Sequence of chain 1.A:
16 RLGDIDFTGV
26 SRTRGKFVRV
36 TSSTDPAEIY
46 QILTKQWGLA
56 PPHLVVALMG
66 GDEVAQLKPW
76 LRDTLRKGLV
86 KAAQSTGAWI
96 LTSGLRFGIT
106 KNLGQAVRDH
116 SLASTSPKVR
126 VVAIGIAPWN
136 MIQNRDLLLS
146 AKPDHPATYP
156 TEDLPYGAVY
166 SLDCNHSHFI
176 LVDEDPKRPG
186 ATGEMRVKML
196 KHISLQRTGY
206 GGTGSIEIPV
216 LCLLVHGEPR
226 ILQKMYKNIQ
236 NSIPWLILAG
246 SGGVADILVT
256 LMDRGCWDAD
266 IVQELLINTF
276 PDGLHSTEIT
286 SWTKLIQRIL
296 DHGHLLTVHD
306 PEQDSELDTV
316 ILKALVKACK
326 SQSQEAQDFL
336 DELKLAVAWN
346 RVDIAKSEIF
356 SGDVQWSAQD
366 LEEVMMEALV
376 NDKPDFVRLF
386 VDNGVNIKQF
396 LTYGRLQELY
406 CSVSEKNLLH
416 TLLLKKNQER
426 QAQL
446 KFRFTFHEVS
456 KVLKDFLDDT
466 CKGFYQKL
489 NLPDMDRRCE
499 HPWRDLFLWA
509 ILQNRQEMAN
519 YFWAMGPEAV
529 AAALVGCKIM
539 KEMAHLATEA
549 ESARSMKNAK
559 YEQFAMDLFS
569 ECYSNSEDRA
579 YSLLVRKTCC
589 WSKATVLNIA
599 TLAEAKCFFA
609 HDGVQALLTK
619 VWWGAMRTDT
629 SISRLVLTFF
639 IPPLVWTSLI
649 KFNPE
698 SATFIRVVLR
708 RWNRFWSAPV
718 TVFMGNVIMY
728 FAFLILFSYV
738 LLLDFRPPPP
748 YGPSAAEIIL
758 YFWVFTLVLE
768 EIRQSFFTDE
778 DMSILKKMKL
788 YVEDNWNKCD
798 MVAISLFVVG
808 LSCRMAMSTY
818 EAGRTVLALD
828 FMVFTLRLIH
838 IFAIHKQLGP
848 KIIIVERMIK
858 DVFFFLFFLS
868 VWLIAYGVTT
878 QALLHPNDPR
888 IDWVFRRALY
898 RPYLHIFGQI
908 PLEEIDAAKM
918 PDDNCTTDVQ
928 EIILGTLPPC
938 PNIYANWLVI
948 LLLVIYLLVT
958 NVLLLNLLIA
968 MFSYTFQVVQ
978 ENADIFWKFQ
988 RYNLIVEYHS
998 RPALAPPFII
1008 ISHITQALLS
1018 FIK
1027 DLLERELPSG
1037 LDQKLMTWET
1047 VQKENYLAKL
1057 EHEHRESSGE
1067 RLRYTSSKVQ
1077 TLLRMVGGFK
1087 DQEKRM

Sequence of chain 1.D:
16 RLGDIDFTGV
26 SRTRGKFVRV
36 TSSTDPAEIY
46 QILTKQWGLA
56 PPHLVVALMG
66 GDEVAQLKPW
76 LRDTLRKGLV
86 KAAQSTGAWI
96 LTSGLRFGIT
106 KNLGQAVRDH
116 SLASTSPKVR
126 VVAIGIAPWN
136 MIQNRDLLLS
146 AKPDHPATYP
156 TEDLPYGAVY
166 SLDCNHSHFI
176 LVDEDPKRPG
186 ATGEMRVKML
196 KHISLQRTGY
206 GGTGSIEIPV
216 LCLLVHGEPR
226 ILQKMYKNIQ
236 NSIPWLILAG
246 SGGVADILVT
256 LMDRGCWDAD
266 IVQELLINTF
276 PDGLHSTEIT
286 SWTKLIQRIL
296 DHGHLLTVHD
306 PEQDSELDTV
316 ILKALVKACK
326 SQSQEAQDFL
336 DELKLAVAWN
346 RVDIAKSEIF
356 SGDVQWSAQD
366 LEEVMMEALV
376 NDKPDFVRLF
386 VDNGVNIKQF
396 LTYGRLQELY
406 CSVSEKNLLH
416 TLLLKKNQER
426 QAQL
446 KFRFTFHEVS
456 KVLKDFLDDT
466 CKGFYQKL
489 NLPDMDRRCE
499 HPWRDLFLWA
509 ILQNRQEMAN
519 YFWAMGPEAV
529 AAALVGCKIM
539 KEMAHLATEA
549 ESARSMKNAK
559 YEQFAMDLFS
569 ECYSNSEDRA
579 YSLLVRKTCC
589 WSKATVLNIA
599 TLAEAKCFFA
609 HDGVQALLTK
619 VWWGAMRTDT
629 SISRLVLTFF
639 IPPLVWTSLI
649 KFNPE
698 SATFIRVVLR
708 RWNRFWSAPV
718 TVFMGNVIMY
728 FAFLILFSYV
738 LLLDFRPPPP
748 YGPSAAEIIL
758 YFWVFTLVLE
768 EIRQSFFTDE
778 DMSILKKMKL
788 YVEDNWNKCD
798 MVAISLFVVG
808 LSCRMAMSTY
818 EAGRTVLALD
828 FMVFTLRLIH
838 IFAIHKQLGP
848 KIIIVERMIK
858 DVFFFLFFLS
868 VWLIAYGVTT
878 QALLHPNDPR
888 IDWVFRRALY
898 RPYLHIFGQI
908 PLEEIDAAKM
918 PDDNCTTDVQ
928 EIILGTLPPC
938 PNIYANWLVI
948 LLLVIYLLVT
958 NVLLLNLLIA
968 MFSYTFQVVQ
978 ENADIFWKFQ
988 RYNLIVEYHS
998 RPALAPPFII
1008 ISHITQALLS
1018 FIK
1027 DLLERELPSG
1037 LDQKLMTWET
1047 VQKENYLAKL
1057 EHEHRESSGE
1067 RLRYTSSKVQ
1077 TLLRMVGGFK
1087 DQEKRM

The protein below binds the small molecule below.
Small molecule (SMILES): C[C@@H]1CC[C@@]2(OC1)O[C@H]1C[C@H]3[C@@H]4CC=C5C[C@@H](OCC[C@H](CO)CO[C@@H]6O[C@H](CO)[C@@H](O[C@H]7O[C@H](CO)[C@@H](O)[C@H](O)[C@H]7O)[C@H](O)[C@H]6O)CC[C@]5(C)[C@H]4CC[C@]3(C)[C@H]1[C@@H]2C

Binding-site contacts:
Ligand atom C10 contacts residue PHE892 of chain 1.A at 3.6 Å (hydrophobic).
Ligand atom C13 contacts residue ASP889 of chain 1.A at 4.0 Å.
Ligand atom C11 contacts residue ARG893 of chain 1.A at 4.0 Å.
Ligand atom O1 contacts residue LEU896 of chain 1.A at 3.4 Å.
Ligand atom O13 contacts residue TRP890 of chain 1.A at 3.6 Å.
Ligand atom O8 contacts residue ALA914 of chain 1.D at 3.6 Å (h-bond).
Ligand atom C42 contacts residue ALA914 of chain 1.D at 3.2 Å (hydrophobic).
Ligand atom C18 contacts residue ILE947 of chain 1.D at 3.8 Å (hydrophobic).
Ligand atom C20 contacts residue ILE947 of chain 1.D at 3.7 Å (hydrophobic).
Ligand atom C15 contacts residue TRP944 of chain 1.D at 3.7 Å (hydrophobic).
Ligand atom C11 contacts residue PHE892 of chain 1.A at 3.8 Å (hydrophobic).
Ligand atom C16 contacts residue TRP944 of chain 1.D at 3.6 Å (hydrophobic).
Ligand atom C42 contacts residue ALA915 of chain 1.D at 3.9 Å (hydrophobic).
Ligand atom C6 contacts residue LEU896 of chain 1.A at 3.9 Å (hydrophobic).
Ligand atom C5 contacts residue YUV1 of chain 1.I at 3.7 Å.
Ligand atom C23 contacts residue TYR897 of chain 1.A at 3.9 Å (hydrophobic).
Ligand atom C42 contacts residue MET917 of chain 1.D at 3.7 Å (hydrophobic).
Ligand atom C14 contacts residue YUV1 of chain 1.I at 3.7 Å.
Ligand atom O8 contacts residue MET917 of chain 1.D at 2.5 Å (h-bond).
Ligand atom O12 contacts residue TRP890 of chain 1.A at 3.0 Å (h-bond).
Ligand atom C39 contacts residue ALA915 of chain 1.D at 4.0 Å (hydrophobic).
Ligand atom O5 contacts residue ILE940 of chain 1.D at 3.3 Å.
Ligand atom C contacts residue LEU870 of chain 1.A at 3.9 Å (hydrophobic).
Ligand atom O10 contacts residue ALA915 of chain 1.D at 2.6 Å (h-bond).
Ligand atom C11 contacts residue YUV1 of chain 1.I at 3.7 Å.
Ligand atom C36 contacts residue ALA914 of chain 1.D at 3.8 Å (hydrophobic).
Ligand atom C43 contacts residue YUV1 of chain 1.I at 3.8 Å.
Ligand atom C11 contacts residue ASP889 of chain 1.A at 3.8 Å.
Ligand atom C7 contacts residue LEU896 of chain 1.A at 3.6 Å (hydrophobic).
Ligand atom C2 contacts residue TYR900 of chain 1.A at 3.6 Å (hydrophobic).
Ligand atom O13 contacts residue ASP889 of chain 1.A at 2.7 Å (salt-bridge).
Ligand atom C3 contacts residue TYR900 of chain 1.A at 3.9 Å (hydrophobic).
Ligand atom C26 contacts residue LEU948 of chain 1.D at 4.0 Å (hydrophobic).
Ligand atom C12 contacts residue YUV1 of chain 1.I at 4.0 Å.
Ligand atom O2 contacts residue ASP889 of chain 1.A at 4.0 Å.
Ligand atom O8 contacts residue ALA915 of chain 1.D at 3.9 Å.
Ligand atom C32 contacts residue ASP889 of chain 1.A at 3.8 Å.
Ligand atom C13 contacts residue YUV1 of chain 1.I at 4.0 Å.
Ligand atom O contacts residue YUV1 of chain 1.I at 3.3 Å.
Ligand atom O5 contacts residue ALA914 of chain 1.D at 3.8 Å.